The protein below binds the small molecule below.
Small molecule (SMILES): O=Cc1ccccc1

Sequence of chain 1.I:
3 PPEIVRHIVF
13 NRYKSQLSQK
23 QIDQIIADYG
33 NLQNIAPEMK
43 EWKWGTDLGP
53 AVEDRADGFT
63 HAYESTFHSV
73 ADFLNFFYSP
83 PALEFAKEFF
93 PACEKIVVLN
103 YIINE

Binding-site contacts:
Ligand atom C1' contacts residue LEU34 of chain 1.I at 4.4 Å (hydrophobic).
Ligand atom C5 contacts residue VAL11 of chain 1.I at 3.9 Å (hydrophobic).
Ligand atom C4 contacts residue ILE98 of chain 1.I at 4.0 Å (hydrophobic).
Ligand atom C2 contacts residue HIS9 of chain 1.I at 4.3 Å.
Ligand atom C1' contacts residue PHE78 of chain 1.I at 4.1 Å (hydrophobic).
Ligand atom C6 contacts residue TYR31 of chain 1.I at 3.3 Å (hydrophobic).
Ligand atom C1 contacts residue HIS9 of chain 1.I at 3.9 Å.
Ligand atom O1' contacts residue HIS9 of chain 1.I at 4.3 Å.
Ligand atom C1 contacts residue PHE87 of chain 1.I at 4.2 Å (hydrophobic).
Ligand atom C5 contacts residue TYR31 of chain 1.I at 3.7 Å (hydrophobic).
Ligand atom C1' contacts residue ALA84 of chain 1.I at 4.5 Å (hydrophobic).
Ligand atom C1' contacts residue PHE87 of chain 1.I at 4.3 Å (hydrophobic).
Ligand atom C6 contacts residue PHE87 of chain 1.I at 3.7 Å (hydrophobic).
Ligand atom C4 contacts residue VAL100 of chain 1.I at 4.3 Å (hydrophobic).
Ligand atom O1' contacts residue ALA84 of chain 1.I at 3.7 Å.
Ligand atom C6 contacts residue VAL11 of chain 1.I at 4.4 Å (hydrophobic).
Ligand atom C1' contacts residue TYR31 of chain 1.I at 4.3 Å (hydrophobic).
Ligand atom C3 contacts residue ALA88 of chain 1.I at 4.0 Å (hydrophobic).
Ligand atom C5 contacts residue PHE91 of chain 1.I at 3.7 Å (hydrophobic).
Ligand atom C3 contacts residue VAL100 of chain 1.I at 4.3 Å (hydrophobic).
Ligand atom C3 contacts residue PHE92 of chain 1.I at 3.6 Å (hydrophobic).
Ligand atom C6 contacts residue HIS9 of chain 1.I at 4.2 Å.
Ligand atom C4 contacts residue VAL11 of chain 1.I at 4.2 Å (hydrophobic).
Ligand atom C4 contacts residue PHE92 of chain 1.I at 3.7 Å (hydrophobic).
Ligand atom C4 contacts residue PHE91 of chain 1.I at 3.8 Å (hydrophobic).
Ligand atom O1' contacts residue PHE78 of chain 1.I at 3.5 Å.
Ligand atom C2 contacts residue ALA88 of chain 1.I at 3.8 Å (hydrophobic).
Ligand atom C1 contacts residue TYR31 of chain 1.I at 4.1 Å (hydrophobic).
Ligand atom C1' contacts residue HIS9 of chain 1.I at 3.9 Å.
Ligand atom C5 contacts residue PHE87 of chain 1.I at 4.0 Å (hydrophobic).